This protein binds this small molecule.
Small molecule (SMILES): OC[C@H]1O[C@H](OC[C@H]2O[C@H](O)[C@@H](O)[C@@H](O[C@H]3O[C@H](CO)[C@@H](O)[C@H](O)[C@@H]3O)[C@@H]2O)[C@@H](O)[C@@H](O)[C@@H]1O

Binding-site contacts:
Ligand atom O4 contacts residue ASN29 of chain 1.C at 3.3 Å (h-bond).
Ligand atom C4 contacts residue VAL34 of chain 1.C at 4.3 Å (hydrophobic).
Ligand atom O3 contacts residue GLN28 of chain 1.C at 3.0 Å (h-bond).
Ligand atom C1 contacts residue GLN28 of chain 1.C at 4.0 Å.
Ligand atom C4 contacts residue TYR36 of chain 1.C at 3.4 Å (hydrophobic).
Ligand atom O3 contacts residue TYR36 of chain 1.C at 3.8 Å.
Ligand atom O2 contacts residue ASN32 of chain 1.C at 3.0 Å (h-bond).
Ligand atom C2 contacts residue ASN32 of chain 1.C at 4.0 Å.
Ligand atom C1 contacts residue GLN41 of chain 1.C at 3.8 Å.
Ligand atom C6 contacts residue GLN41 of chain 1.C at 3.5 Å.
Ligand atom O2 contacts residue ALA45 of chain 1.C at 3.6 Å.
Ligand atom O2 contacts residue GLN28 of chain 1.C at 3.3 Å (h-bond).
Ligand atom O4 contacts residue ASP30 of chain 1.C at 3.5 Å.
Ligand atom C5 contacts residue ASP30 of chain 1.C at 3.6 Å.
Ligand atom C4 contacts residue ASN29 of chain 1.C at 4.1 Å.
Ligand atom O4 contacts residue TYR36 of chain 1.C at 2.5 Å (h-bond).
Ligand atom C2 contacts residue ALA45 of chain 1.C at 4.2 Å (hydrophobic).
Ligand atom C3 contacts residue ASN29 of chain 1.C at 3.7 Å.
Ligand atom C3 contacts residue GLN41 of chain 1.C at 3.8 Å.
Ligand atom O5 contacts residue GLN41 of chain 1.C at 3.9 Å.
Ligand atom O4 contacts residue ASN39 of chain 1.C at 3.7 Å.
Ligand atom C2 contacts residue GLN41 of chain 1.C at 4.0 Å.
Ligand atom O2 contacts residue ASP30 of chain 1.C at 2.7 Å (salt-bridge).
Ligand atom C1 contacts residue ASN32 of chain 1.C at 3.8 Å.
Ligand atom O3 contacts residue ASP30 of chain 1.C at 3.8 Å.
Ligand atom C1 contacts residue ALA45 of chain 1.C at 4.3 Å (hydrophobic).
Ligand atom C4 contacts residue GLN28 of chain 1.C at 4.0 Å.
Ligand atom O5 contacts residue ASN32 of chain 1.C at 3.3 Å (h-bond).
Ligand atom C2 contacts residue ASP30 of chain 1.C at 3.3 Å.
Ligand atom C1 contacts residue TYR36 of chain 1.C at 4.1 Å (hydrophobic).
Ligand atom C2 contacts residue GLN28 of chain 1.C at 3.7 Å.
Ligand atom C6 contacts residue VAL34 of chain 1.C at 4.1 Å (hydrophobic).
Ligand atom C2 contacts residue TYR36 of chain 1.C at 4.1 Å (hydrophobic).
Ligand atom O3 contacts residue ASN29 of chain 1.C at 2.8 Å (h-bond).
Ligand atom C3 contacts residue GLN28 of chain 1.C at 3.6 Å.
Ligand atom C5 contacts residue GLN41 of chain 1.C at 4.2 Å.
Ligand atom C4 contacts residue ASP30 of chain 1.C at 4.2 Å.
Ligand atom O6 contacts residue GLN41 of chain 1.C at 2.6 Å (h-bond).
Ligand atom C3 contacts residue TYR36 of chain 1.C at 4.2 Å (hydrophobic).
Ligand atom C3 contacts residue ASP30 of chain 1.C at 4.2 Å.

Sequence of chain 1.C:
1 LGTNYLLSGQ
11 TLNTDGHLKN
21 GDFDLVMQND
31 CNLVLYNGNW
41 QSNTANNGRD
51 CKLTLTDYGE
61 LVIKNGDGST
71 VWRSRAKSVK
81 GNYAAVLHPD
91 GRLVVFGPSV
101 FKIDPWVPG